A protein and the small-molecule ligand that binds it are described below.
Small molecule (SMILES): CC(C)C[C@H](NC(=O)CN)C(=O)N[C@@H](Cc1ccccc1)C(=O)NCC(N)=O

Binding-site contacts:
Ligand atom CD1 contacts residue PRO34 of chain 1.B at 4.0 Å (hydrophobic).
Ligand atom C contacts residue ASN86 of chain 1.B at 3.9 Å.
Ligand atom O contacts residue ASP84 of chain 1.B at 4.1 Å.
Ligand atom CA contacts residue ASN86 of chain 1.B at 3.9 Å.
Ligand atom CD2 contacts residue PRO34 of chain 1.B at 4.4 Å (hydrophobic).
Ligand atom CA contacts residue ALA87 of chain 1.B at 4.5 Å (hydrophobic).
Ligand atom N contacts residue ASN86 of chain 1.B at 4.4 Å.
Ligand atom CA contacts residue GLU90 of chain 1.B at 3.7 Å.
Ligand atom C contacts residue GLU90 of chain 1.B at 3.5 Å.
Ligand atom CB contacts residue VAL38 of chain 1.B at 4.0 Å (hydrophobic).
Ligand atom CD2 contacts residue VAL38 of chain 1.B at 4.0 Å (hydrophobic).
Ligand atom O contacts residue ALA87 of chain 1.B at 4.0 Å.
Ligand atom CB contacts residue GLU90 of chain 1.B at 3.3 Å.
Ligand atom CD1 contacts residue THR35 of chain 1.B at 4.1 Å.
Ligand atom CD1 contacts residue VAL38 of chain 1.B at 4.2 Å (hydrophobic).
Ligand atom CZ contacts residue THR35 of chain 1.B at 4.2 Å.
Ligand atom O contacts residue ASN86 of chain 1.B at 3.4 Å.
Ligand atom N contacts residue ASN86 of chain 1.B at 4.1 Å.
Ligand atom N contacts residue GLU90 of chain 1.B at 2.8 Å (salt-bridge).
Ligand atom CD2 contacts residue THR35 of chain 1.B at 3.6 Å.
Ligand atom CD1 contacts residue ALA87 of chain 1.B at 4.0 Å (hydrophobic).
Ligand atom CG contacts residue VAL38 of chain 1.B at 4.3 Å (hydrophobic).
Ligand atom CG contacts residue THR35 of chain 1.B at 4.4 Å.
Ligand atom CA contacts residue GLU90 of chain 1.B at 3.5 Å.

Sequence of chain 1.B:
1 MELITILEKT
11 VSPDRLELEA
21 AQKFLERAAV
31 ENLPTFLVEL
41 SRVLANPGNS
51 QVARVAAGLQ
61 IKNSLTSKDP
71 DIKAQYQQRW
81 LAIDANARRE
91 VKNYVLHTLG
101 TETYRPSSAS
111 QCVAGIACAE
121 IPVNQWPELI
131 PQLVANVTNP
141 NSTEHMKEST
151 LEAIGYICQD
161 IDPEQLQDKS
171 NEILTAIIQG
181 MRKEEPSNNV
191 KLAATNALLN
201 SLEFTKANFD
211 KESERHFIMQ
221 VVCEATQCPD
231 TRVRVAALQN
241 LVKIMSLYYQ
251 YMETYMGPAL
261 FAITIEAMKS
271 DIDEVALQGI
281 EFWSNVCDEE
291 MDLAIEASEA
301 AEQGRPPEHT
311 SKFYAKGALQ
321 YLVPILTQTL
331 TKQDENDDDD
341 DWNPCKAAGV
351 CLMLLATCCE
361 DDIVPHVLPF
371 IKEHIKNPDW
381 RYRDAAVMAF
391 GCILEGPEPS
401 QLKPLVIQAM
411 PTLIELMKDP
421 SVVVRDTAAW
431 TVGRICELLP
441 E